Binding-site contacts:
Ligand atom O3 contacts residue ASN25 of chain 1.A at 2.7 Å (h-bond).
Ligand atom C4 contacts residue GLY48 of chain 1.B at 3.4 Å.
Ligand atom O6 contacts residue ALA28 of chain 1.B at 3.7 Å.
Ligand atom C7 contacts residue GLY27 of chain 1.B at 3.6 Å.
Ligand atom C12 contacts residue PRO81 of chain 1.A at 3.6 Å (hydrophobic).
Ligand atom C24 contacts residue VAL82 of chain 1.B at 3.7 Å (hydrophobic).
Ligand atom C16 contacts residue GLY27 of chain 1.A at 3.8 Å.
Ligand atom O4 contacts residue ILE50 of chain 1.B at 3.6 Å.
Ligand atom C10 contacts residue ILE50 of chain 1.B at 3.8 Å (hydrophobic).
Ligand atom C25 contacts residue ALA28 of chain 1.B at 3.6 Å (hydrophobic).
Ligand atom O6 contacts residue ASP29 of chain 1.B at 3.7 Å.
Ligand atom C7 contacts residue ASN25 of chain 1.A at 3.4 Å.
Ligand atom C9 contacts residue GLY27 of chain 1.B at 3.6 Å.
Ligand atom O3 contacts residue GLY27 of chain 1.B at 3.4 Å.
Ligand atom C12 contacts residue GLY49 of chain 1.B at 3.4 Å.
Ligand atom C19 contacts residue ALA28 of chain 1.A at 3.6 Å (hydrophobic).
Ligand atom C6 contacts residue ASN25 of chain 1.A at 3.4 Å.
Ligand atom C22 contacts residue GLY48 of chain 1.A at 3.6 Å.
Ligand atom C24 contacts residue GLY27 of chain 1.A at 3.7 Å.
Ligand atom C15 contacts residue GLY27 of chain 1.A at 3.4 Å.
Ligand atom C14 contacts residue ASN25 of chain 1.A at 3.3 Å.
Ligand atom O4 contacts residue ILE84 of chain 1.A at 3.7 Å.
Ligand atom O1 contacts residue ALA28 of chain 1.B at 3.7 Å.
Ligand atom O2 contacts residue GLY49 of chain 1.B at 3.6 Å.
Ligand atom O6 contacts residue ASP30 of chain 1.B at 3.4 Å (salt-bridge).
Ligand atom C25 contacts residue ASP30 of chain 1.B at 3.4 Å.
Ligand atom N3 contacts residue ASP30 of chain 1.A at 3.4 Å.
Ligand atom C11 contacts residue VAL82 of chain 1.A at 3.7 Å (hydrophobic).
Ligand atom C6 contacts residue ASN25 of chain 1.B at 3.6 Å.
Ligand atom O5 contacts residue GLY49 of chain 1.A at 3.4 Å.
Ligand atom C25 contacts residue VAL32 of chain 1.B at 3.8 Å (hydrophobic).
Ligand atom C1 contacts residue GLY48 of chain 1.B at 3.6 Å.
Ligand atom C13 contacts residue PRO81 of chain 1.A at 3.7 Å (hydrophobic).
Ligand atom C13 contacts residue VAL82 of chain 1.A at 3.7 Å (hydrophobic).
Ligand atom O5 contacts residue ILE50 of chain 1.B at 3.2 Å.
Ligand atom O3 contacts residue ASN25 of chain 1.B at 2.9 Å (h-bond).
Ligand atom C18 contacts residue ALA28 of chain 1.A at 3.6 Å (hydrophobic).
Ligand atom N1 contacts residue GLY27 of chain 1.B at 3.1 Å (h-bond).
Ligand atom C12 contacts residue ILE50 of chain 1.B at 3.5 Å (hydrophobic).
Ligand atom C19 contacts residue ASP30 of chain 1.A at 3.5 Å.

Sequence of chain 1.B:
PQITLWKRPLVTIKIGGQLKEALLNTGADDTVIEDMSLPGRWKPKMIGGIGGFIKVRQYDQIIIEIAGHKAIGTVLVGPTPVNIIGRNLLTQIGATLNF

A small-molecule ligand and the protein it binds are described below.
Small molecule (SMILES): CC(C)CN(C[C@@H](O)[C@H](Cc1ccccc1)NC(=O)O[C@H]1CCOC1)S(=O)(=O)c1ccc(N)cc1

Sequence of chain 1.A:
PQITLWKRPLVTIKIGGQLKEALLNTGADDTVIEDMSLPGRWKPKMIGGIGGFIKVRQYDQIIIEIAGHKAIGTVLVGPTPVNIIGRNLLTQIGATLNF